Binding-site contacts:
Ligand atom C1B contacts residue ILE95 of chain 1.A at 3.6 Å (hydrophobic).
Ligand atom C2A contacts residue LEU220 of chain 1.A at 3.8 Å (hydrophobic).
Ligand atom C1C contacts residue TYR193 of chain 1.A at 3.9 Å (hydrophobic).
Ligand atom N3A contacts residue ILE184 of chain 1.A at 3.9 Å.
Ligand atom N2 contacts residue THR97 of chain 1.A at 3.8 Å.
Ligand atom O1B contacts residue ILE119 of chain 1.A at 3.9 Å.
Ligand atom F3 contacts residue ALA169 of chain 1.A at 3.7 Å.
Ligand atom F2 contacts residue VAL171 of chain 1.A at 3.9 Å.
Ligand atom C5 contacts residue TYR193 of chain 1.A at 4.0 Å (hydrophobic).
Ligand atom CM6 contacts residue TRP93 of chain 1.A at 3.7 Å (hydrophobic).
Ligand atom N2 contacts residue PHE115 of chain 1.A at 3.7 Å.
Ligand atom F1 contacts residue VAL171 of chain 1.A at 3.8 Å.
Ligand atom CM2 contacts residue ILE217 of chain 1.A at 3.4 Å (hydrophobic).
Ligand atom N3A contacts residue PHE147 of chain 1.A at 3.9 Å.
Ligand atom O1 contacts residue PHE115 of chain 1.A at 3.4 Å.
Ligand atom C6B contacts residue ILE119 of chain 1.A at 3.8 Å (hydrophobic).
Ligand atom N1A contacts residue LEU220 of chain 1.A at 3.3 Å.
Ligand atom C2B contacts residue ILE184 of chain 1.A at 3.8 Å (hydrophobic).
Ligand atom F3 contacts residue PHE147 of chain 1.A at 3.5 Å.
Ligand atom F2 contacts residue PHE147 of chain 1.A at 3.8 Å.
Ligand atom C5B contacts residue ILE119 of chain 1.A at 3.9 Å (hydrophobic).
Ligand atom C6B contacts residue ILE95 of chain 1.A at 4.0 Å (hydrophobic).
Ligand atom C3A contacts residue LEU220 of chain 1.A at 4.0 Å (hydrophobic).
Ligand atom C2B contacts residue ILE95 of chain 1.A at 3.8 Å (hydrophobic).
Ligand atom CM6 contacts residue ILE95 of chain 1.A at 3.9 Å (hydrophobic).
Ligand atom CM2 contacts residue ILE184 of chain 1.A at 3.8 Å (hydrophobic).
Ligand atom F3 contacts residue VAL24 of chain 1.C at 3.3 Å.
Ligand atom F1 contacts residue MET182 of chain 1.A at 3.2 Å.
Ligand atom CM2 contacts residue ILE95 of chain 1.A at 4.0 Å (hydrophobic).
Ligand atom CM2 contacts residue PHE147 of chain 1.A at 3.8 Å (hydrophobic).
Ligand atom F2 contacts residue ALA145 of chain 1.A at 2.8 Å.
Ligand atom CM6 contacts residue ILE119 of chain 1.A at 4.0 Å (hydrophobic).
Ligand atom O1A contacts residue LEU220 of chain 1.A at 3.4 Å.
Ligand atom O1A contacts residue ILE121 of chain 1.A at 3.8 Å.
Ligand atom C4 contacts residue TYR193 of chain 1.A at 3.9 Å (hydrophobic).
Ligand atom C3B contacts residue ILE184 of chain 1.A at 3.5 Å (hydrophobic).
Ligand atom F2 contacts residue ALA169 of chain 1.A at 3.6 Å.
Ligand atom O1 contacts residue THR97 of chain 1.A at 3.8 Å.
Ligand atom C4 contacts residue ILE217 of chain 1.A at 4.0 Å (hydrophobic).
Ligand atom N1A contacts residue ILE119 of chain 1.A at 3.8 Å.

The protein below binds the small molecule below.
Small molecule (SMILES): Cc1cc(CCCOc2c(C)cc(-c3noc(C(F)(F)F)n3)cc2C)on1

Sequence of chain 1.A:
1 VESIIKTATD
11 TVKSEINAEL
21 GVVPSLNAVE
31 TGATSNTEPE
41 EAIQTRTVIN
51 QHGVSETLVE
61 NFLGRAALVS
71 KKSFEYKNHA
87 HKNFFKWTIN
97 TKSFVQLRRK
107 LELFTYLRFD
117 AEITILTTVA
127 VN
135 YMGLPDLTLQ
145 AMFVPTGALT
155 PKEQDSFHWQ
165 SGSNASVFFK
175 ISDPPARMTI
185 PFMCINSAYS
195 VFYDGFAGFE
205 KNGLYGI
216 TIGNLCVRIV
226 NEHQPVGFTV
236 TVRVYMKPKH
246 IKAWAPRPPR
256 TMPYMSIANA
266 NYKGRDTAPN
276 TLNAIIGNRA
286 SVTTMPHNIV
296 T

Sequence of chain 1.C:
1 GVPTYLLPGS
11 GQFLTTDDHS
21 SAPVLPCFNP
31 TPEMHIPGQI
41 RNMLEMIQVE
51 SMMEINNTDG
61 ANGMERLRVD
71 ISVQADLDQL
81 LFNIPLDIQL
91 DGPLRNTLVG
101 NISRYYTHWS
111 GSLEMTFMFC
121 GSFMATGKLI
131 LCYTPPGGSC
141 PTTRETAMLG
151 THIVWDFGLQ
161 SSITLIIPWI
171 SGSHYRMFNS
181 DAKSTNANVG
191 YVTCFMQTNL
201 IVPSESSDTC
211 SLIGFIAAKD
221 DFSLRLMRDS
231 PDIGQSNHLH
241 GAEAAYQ

Sequence of chain 2.C:
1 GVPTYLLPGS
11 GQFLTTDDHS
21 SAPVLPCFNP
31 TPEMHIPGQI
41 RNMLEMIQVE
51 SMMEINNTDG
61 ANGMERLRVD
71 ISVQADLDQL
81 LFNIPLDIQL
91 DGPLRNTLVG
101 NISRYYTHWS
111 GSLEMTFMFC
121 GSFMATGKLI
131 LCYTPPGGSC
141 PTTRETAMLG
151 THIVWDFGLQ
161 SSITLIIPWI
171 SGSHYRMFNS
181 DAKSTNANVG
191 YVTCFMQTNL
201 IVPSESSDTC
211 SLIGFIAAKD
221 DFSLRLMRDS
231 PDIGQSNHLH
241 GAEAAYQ